Sequence of chain 24.C:
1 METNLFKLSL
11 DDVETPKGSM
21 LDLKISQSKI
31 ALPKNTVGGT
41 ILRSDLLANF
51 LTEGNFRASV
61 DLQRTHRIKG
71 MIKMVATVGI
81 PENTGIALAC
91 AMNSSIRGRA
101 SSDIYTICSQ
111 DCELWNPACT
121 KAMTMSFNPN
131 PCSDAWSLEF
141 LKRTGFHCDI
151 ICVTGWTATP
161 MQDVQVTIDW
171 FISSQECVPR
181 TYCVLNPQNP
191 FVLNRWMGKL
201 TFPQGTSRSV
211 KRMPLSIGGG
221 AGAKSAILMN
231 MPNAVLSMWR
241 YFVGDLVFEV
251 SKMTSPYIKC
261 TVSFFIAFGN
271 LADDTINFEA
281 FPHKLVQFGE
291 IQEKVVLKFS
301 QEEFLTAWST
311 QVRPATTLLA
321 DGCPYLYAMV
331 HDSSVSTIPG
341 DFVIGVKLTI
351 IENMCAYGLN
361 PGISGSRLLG

Binding-site contacts:
Ligand atom N9 contacts residue PRO190 of chain 24.C at 4.1 Å.
Ligand atom C4' contacts residue THR124 of chain 24.C at 3.6 Å.
Ligand atom O2' contacts residue SER126 of chain 24.C at 3.6 Å (h-bond).
Ligand atom O4' contacts residue THR124 of chain 24.C at 4.3 Å.
Ligand atom C5 contacts residue ILE350 of chain 24.C at 3.6 Å (hydrophobic).
Ligand atom C5' contacts residue SER126 of chain 24.C at 3.9 Å.
Ligand atom OP1 contacts residue LYS73 of chain 24.C at 4.1 Å.
Ligand atom C4' contacts residue SER126 of chain 24.C at 3.4 Å.
Ligand atom OP1 contacts residue SER126 of chain 24.C at 2.8 Å (h-bond).
Ligand atom P contacts residue SER126 of chain 24.C at 3.7 Å.
Ligand atom C3' contacts residue SER126 of chain 24.C at 4.3 Å.
Ligand atom C4' contacts residue PRO190 of chain 24.C at 4.3 Å (hydrophobic).
Ligand atom O4' contacts residue ARG180 of chain 24.C at 4.0 Å.
Ligand atom C1' contacts residue PRO190 of chain 24.C at 3.9 Å (hydrophobic).
Ligand atom N6 contacts residue ILE350 of chain 24.C at 4.0 Å.
Ligand atom N3 contacts residue ARG180 of chain 24.C at 4.0 Å.
Ligand atom C2 contacts residue VAL192 of chain 24.C at 3.7 Å (hydrophobic).
Ligand atom C4 contacts residue ILE350 of chain 24.C at 4.2 Å (hydrophobic).
Ligand atom OP1 contacts residue THR124 of chain 24.C at 4.0 Å.
Ligand atom C2 contacts residue ARG180 of chain 24.C at 3.6 Å.
Ligand atom C6 contacts residue ILE350 of chain 24.C at 3.8 Å (hydrophobic).
Ligand atom O2' contacts residue MET125 of chain 24.C at 3.6 Å.
Ligand atom C8 contacts residue PRO190 of chain 24.C at 4.2 Å (hydrophobic).
Ligand atom OP1 contacts residue THR124 of chain 24.C at 3.8 Å.
Ligand atom C8 contacts residue ILE350 of chain 24.C at 4.1 Å (hydrophobic).
Ligand atom N1 contacts residue VAL192 of chain 24.C at 4.0 Å.
Ligand atom N6 contacts residue THR349 of chain 24.C at 3.9 Å.
Ligand atom O2 contacts residue GLU113 of chain 24.C at 4.2 Å.
Ligand atom O2' contacts residue THR124 of chain 24.C at 4.1 Å.
Ligand atom O4' contacts residue SER126 of chain 24.C at 4.3 Å.
Ligand atom O3' contacts residue SER126 of chain 24.C at 3.3 Å.
Ligand atom O4' contacts residue PRO190 of chain 24.C at 3.2 Å.
Ligand atom O3' contacts residue MET125 of chain 24.C at 4.3 Å.
Ligand atom O2' contacts residue ARG180 of chain 24.C at 3.9 Å.
Ligand atom N7 contacts residue ILE350 of chain 24.C at 3.8 Å.
Ligand atom O3' contacts residue THR124 of chain 24.C at 4.2 Å.
Ligand atom C1' contacts residue ARG180 of chain 24.C at 3.7 Å.
Ligand atom N3 contacts residue VAL192 of chain 24.C at 3.4 Å.
Ligand atom C4 contacts residue VAL192 of chain 24.C at 3.9 Å (hydrophobic).
Ligand atom C5' contacts residue THR124 of chain 24.C at 3.5 Å.

This small molecule binds to this protein.
Small molecule (SMILES): Nc1ccn([C@@H]2O[C@H](CO[P](=O)(O)O[C@H]3[C@@H](O)[C@H](n4ccc(=O)[nH]c4=O)O[C@@H]3CO[P](=O)(O)O[C@H]3[C@@H](O)[C@H](n4ccc(N)nc4=O)O[C@@H]3CO[P](=O)(O)O[C@H]3[C@@H](O)[C@H](n4ccc(=O)[nH]c4=O)O[C@@H]3CO[P](=O)(O)O[C@H]3[C@@H](O)[C@H](n4cnc5c(=O)nc(N)[nH]c54)O[C@@H]3CO[P](=O)(O)O[C@H]3[C@@H](O)[C@H](n4cnc5c(N)ncnc54)O[C@@H]3CO)[C@@H](O)[C@H]2O)c(=O)n1